Binding-site contacts:
Ligand atom C4 contacts residue ASN358 of chain 15.F at 4.2 Å.
Ligand atom C1 contacts residue ASN358 of chain 15.F at 1.4 Å.
Ligand atom O7 contacts residue SER345 of chain 15.F at 4.2 Å.
Ligand atom O7 contacts residue SER343 of chain 15.F at 4.3 Å.
Ligand atom C5 contacts residue ASN358 of chain 15.F at 3.6 Å.
Ligand atom O7 contacts residue ASN358 of chain 15.F at 3.3 Å (h-bond).
Ligand atom N2 contacts residue ASN358 of chain 15.F at 2.9 Å (h-bond).
Ligand atom O5 contacts residue ASN358 of chain 15.F at 2.4 Å (h-bond).
Ligand atom C2 contacts residue ASN358 of chain 15.F at 2.5 Å.
Ligand atom C3 contacts residue ASN358 of chain 15.F at 3.8 Å.
Ligand atom C7 contacts residue ASN358 of chain 15.F at 3.4 Å.

This protein binds this small molecule.
Small molecule (SMILES): CC(=O)N[C@@H]1[C@@H](O)[C@H](O)[C@@H](CO)O[C@H]1O

Sequence of chain 15.F:
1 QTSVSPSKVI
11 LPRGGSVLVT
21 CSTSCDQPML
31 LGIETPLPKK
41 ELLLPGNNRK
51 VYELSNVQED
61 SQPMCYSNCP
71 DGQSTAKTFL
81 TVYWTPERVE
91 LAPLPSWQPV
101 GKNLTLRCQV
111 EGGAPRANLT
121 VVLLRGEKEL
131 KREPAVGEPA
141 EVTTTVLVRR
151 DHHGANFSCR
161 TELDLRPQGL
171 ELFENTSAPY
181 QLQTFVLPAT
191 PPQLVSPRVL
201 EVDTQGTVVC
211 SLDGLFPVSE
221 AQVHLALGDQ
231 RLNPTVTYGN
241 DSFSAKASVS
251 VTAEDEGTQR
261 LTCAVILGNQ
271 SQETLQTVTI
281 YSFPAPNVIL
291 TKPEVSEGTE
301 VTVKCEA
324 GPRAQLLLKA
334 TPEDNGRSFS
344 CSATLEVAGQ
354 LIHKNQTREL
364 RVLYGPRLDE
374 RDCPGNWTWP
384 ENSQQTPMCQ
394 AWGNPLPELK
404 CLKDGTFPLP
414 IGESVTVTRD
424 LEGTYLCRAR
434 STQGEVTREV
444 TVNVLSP